The small molecule below binds the protein below.
Small molecule (SMILES): NS(=O)(=O)c1cc2c(cc1Cl)N[C@H]([C@H]1C[C@H]3C=C[C@@H]1C3)NS2(=O)=O

Binding-site contacts:
Ligand atom C6 contacts residue SER775 of chain 1.C at 3.8 Å.
Ligand atom C7 contacts residue LEU772 of chain 1.C at 3.8 Å (hydrophobic).
Ligand atom O3 contacts residue MET517 of chain 1.C at 3.3 Å.
Ligand atom N1 contacts residue PRO515 of chain 1.C at 2.5 Å (h-bond).
Ligand atom O3 contacts residue SER518 of chain 1.C at 3.2 Å (h-bond).
Ligand atom C10 contacts residue SER750 of chain 1.D at 3.2 Å.
Ligand atom O1 contacts residue LYS751 of chain 1.D at 3.8 Å.
Ligand atom C13 contacts residue SER750 of chain 1.D at 3.0 Å.
Ligand atom O2 contacts residue SER518 of chain 1.C at 3.4 Å (h-bond).
Ligand atom N2 contacts residue SER750 of chain 1.D at 3.9 Å.
Ligand atom N3 contacts residue SER750 of chain 1.D at 3.9 Å.
Ligand atom C5 contacts residue ILE502 of chain 1.D at 3.6 Å (hydrophobic).
Ligand atom C12 contacts residue SER750 of chain 1.D at 3.1 Å.
Ligand atom C2 contacts residue PRO515 of chain 1.C at 3.6 Å (hydrophobic).
Ligand atom C1 contacts residue PRO515 of chain 1.C at 3.5 Å (hydrophobic).
Ligand atom C3 contacts residue PRO515 of chain 1.D at 3.6 Å (hydrophobic).
Ligand atom O4 contacts residue MET517 of chain 1.C at 3.9 Å.
Ligand atom O2 contacts residue MET517 of chain 1.C at 3.3 Å.
Ligand atom C11 contacts residue MET517 of chain 1.C at 3.7 Å (hydrophobic).
Ligand atom CL contacts residue ASP781 of chain 1.C at 3.2 Å.
Ligand atom C9 contacts residue SER750 of chain 1.D at 3.3 Å.
Ligand atom N2 contacts residue SER775 of chain 1.C at 3.4 Å (h-bond).
Ligand atom C13 contacts residue PHE516 of chain 1.C at 3.8 Å (hydrophobic).
Ligand atom CL contacts residue LEU780 of chain 1.C at 3.6 Å.
Ligand atom C7 contacts residue ILE502 of chain 1.D at 3.6 Å (hydrophobic).
Ligand atom C12 contacts residue PHE516 of chain 1.C at 3.7 Å (hydrophobic).
Ligand atom C11 contacts residue SER518 of chain 1.C at 3.7 Å.
Ligand atom C11 contacts residue PHE516 of chain 1.C at 3.8 Å (hydrophobic).
Ligand atom C4 contacts residue GLY752 of chain 1.D at 3.4 Å.
Ligand atom C8 contacts residue PRO515 of chain 1.C at 3.3 Å (hydrophobic).
Ligand atom O2 contacts residue PRO515 of chain 1.C at 3.4 Å (h-bond).
Ligand atom C11 contacts residue SER750 of chain 1.D at 3.2 Å.
Ligand atom C4 contacts residue ILE502 of chain 1.D at 3.6 Å (hydrophobic).
Ligand atom C14 contacts residue SER750 of chain 1.D at 3.1 Å.
Ligand atom O4 contacts residue LYS784 of chain 1.C at 3.9 Å.
Ligand atom S1 contacts residue PRO515 of chain 1.C at 3.4 Å (h-bond).
Ligand atom C5 contacts residue LEU772 of chain 1.C at 3.8 Å (hydrophobic).
Ligand atom C7 contacts residue LYS514 of chain 1.C at 3.6 Å.
Ligand atom N2 contacts residue PRO515 of chain 1.C at 3.6 Å.
Ligand atom C2 contacts residue LYS514 of chain 1.C at 3.9 Å.

Sequence of chain 1.C:
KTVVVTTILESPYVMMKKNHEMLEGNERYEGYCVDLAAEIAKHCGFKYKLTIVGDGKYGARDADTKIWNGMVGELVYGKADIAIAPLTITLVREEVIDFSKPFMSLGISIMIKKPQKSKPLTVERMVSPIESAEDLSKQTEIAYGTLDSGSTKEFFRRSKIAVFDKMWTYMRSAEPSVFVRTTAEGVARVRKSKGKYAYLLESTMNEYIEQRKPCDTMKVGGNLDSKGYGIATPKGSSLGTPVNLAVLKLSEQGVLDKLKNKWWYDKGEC

Sequence of chain 1.D:
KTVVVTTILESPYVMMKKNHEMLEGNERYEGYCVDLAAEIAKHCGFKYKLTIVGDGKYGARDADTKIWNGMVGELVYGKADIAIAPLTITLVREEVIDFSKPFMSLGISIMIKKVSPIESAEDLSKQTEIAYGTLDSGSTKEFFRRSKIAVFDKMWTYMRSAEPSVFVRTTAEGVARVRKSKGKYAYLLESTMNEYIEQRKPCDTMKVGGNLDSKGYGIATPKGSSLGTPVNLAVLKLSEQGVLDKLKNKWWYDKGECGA